Sequence of chain 2.A:
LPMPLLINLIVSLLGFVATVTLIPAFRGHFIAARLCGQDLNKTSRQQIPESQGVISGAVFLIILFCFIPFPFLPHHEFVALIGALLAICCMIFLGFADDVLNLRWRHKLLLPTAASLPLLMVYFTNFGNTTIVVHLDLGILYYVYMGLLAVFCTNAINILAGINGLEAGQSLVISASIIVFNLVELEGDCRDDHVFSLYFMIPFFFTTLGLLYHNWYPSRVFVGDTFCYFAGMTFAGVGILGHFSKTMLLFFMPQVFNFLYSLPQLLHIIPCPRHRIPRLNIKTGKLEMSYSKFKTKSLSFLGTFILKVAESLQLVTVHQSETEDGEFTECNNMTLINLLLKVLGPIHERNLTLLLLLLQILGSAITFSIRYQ

Binding-site contacts:
Ligand atom C2B contacts residue GLN45 of chain 2.A at 3.1 Å.
Ligand atom C7' contacts residue ILE187 of chain 2.A at 3.5 Å (hydrophobic).
Ligand atom O4' contacts residue HIS303 of chain 2.A at 2.5 Å (h-bond).
Ligand atom O4 contacts residue ILE191 of chain 2.A at 3.1 Å.
Ligand atom O4' contacts residue ARG304 of chain 2.A at 3.3 Å (salt-bridge).
Ligand atom O1A contacts residue MG1 of chain 2.B at 2.0 Å.
Ligand atom PB contacts residue ARG302 of chain 2.A at 3.4 Å.
Ligand atom O1A contacts residue ASP253 of chain 2.A at 3.1 Å (salt-bridge).
Ligand atom N3 contacts residue PHE250 of chain 2.A at 3.4 Å.
Ligand atom O4' contacts residue ILE305 of chain 2.A at 3.3 Å.
Ligand atom O2 contacts residue ASP46 of chain 2.A at 3.5 Å.
Ligand atom PA contacts residue MG1 of chain 2.B at 3.2 Å.
Ligand atom O1B contacts residue ASN186 of chain 2.A at 2.7 Å (h-bond).
Ligand atom O3A contacts residue MG1 of chain 2.B at 3.5 Å.
Ligand atom O1' contacts residue ARG302 of chain 2.A at 3.2 Å (salt-bridge).
Ligand atom O4 contacts residue PHE250 of chain 2.A at 3.5 Å.
Ligand atom PB contacts residue MG1 of chain 2.B at 3.2 Å.
Ligand atom O3A contacts residue ARG302 of chain 2.A at 2.9 Å (salt-bridge).
Ligand atom O5' contacts residue ASN186 of chain 2.A at 3.5 Å (h-bond).
Ligand atom O2' contacts residue LEU47 of chain 2.A at 3.3 Å.
Ligand atom O7' contacts residue ARG304 of chain 2.A at 3.1 Å (salt-bridge).
Ligand atom O3' contacts residue ARG304 of chain 2.A at 2.9 Å (salt-bridge).
Ligand atom O3' contacts residue ARG302 of chain 2.A at 3.4 Å (salt-bridge).
Ligand atom O1B contacts residue MG1 of chain 2.B at 2.0 Å.
Ligand atom N3 contacts residue GLY190 of chain 2.A at 3.5 Å (h-bond).
Ligand atom O2A contacts residue ARG302 of chain 2.A at 2.9 Å (salt-bridge).
Ligand atom O1B contacts residue ASP253 of chain 2.A at 3.0 Å (salt-bridge).
Ligand atom C8' contacts residue LEU294 of chain 2.A at 3.5 Å (hydrophobic).
Ligand atom O2B contacts residue ARG302 of chain 2.A at 2.9 Å (salt-bridge).
Ligand atom C1' contacts residue ASN186 of chain 2.A at 3.5 Å.
Ligand atom O2' contacts residue GLN45 of chain 2.A at 2.8 Å (h-bond).
Ligand atom O4 contacts residue ASN192 of chain 2.A at 3.1 Å (h-bond).
Ligand atom C6' contacts residue GLY190 of chain 2.A at 3.5 Å.
Ligand atom C4 contacts residue PHE250 of chain 2.A at 3.3 Å (hydrophobic).
Ligand atom C3B contacts residue GLU57 of chain 2.A at 3.2 Å.
Ligand atom O7' contacts residue ILE187 of chain 2.A at 3.3 Å.
Ligand atom C3' contacts residue ARG302 of chain 2.A at 3.3 Å.
Ligand atom O2 contacts residue LEU47 of chain 2.A at 2.8 Å (h-bond).
Ligand atom O3B contacts residue GLU57 of chain 2.A at 2.6 Å (salt-bridge).
Ligand atom PA contacts residue ARG302 of chain 2.A at 3.5 Å.

The protein below binds the small molecule below.
Small molecule (SMILES): CC(=O)N[C@H]1[C@@H](O[P](=O)(O)O[P](=O)(O)OC[C@H]2O[C@@H](n3ccc(=O)[nH]c3=O)[C@H](O)[C@@H]2O)O[C@H](CO)[C@@H](O)[C@@H]1O